Binding-site contacts:
Ligand atom O06 contacts residue TYR33 of chain 1.B at 2.8 Å (h-bond).
Ligand atom O09 contacts residue CYS48 of chain 1.B at 3.7 Å.
Ligand atom C05 contacts residue SER32 of chain 1.B at 3.6 Å.
Ligand atom N07 contacts residue LYS31 of chain 1.B at 3.7 Å.
Ligand atom C05 contacts residue TRP106 of chain 1.B at 3.3 Å (hydrophobic).
Ligand atom C04 contacts residue SER32 of chain 1.B at 4.0 Å.
Ligand atom C03 contacts residue TRP106 of chain 1.B at 3.6 Å (hydrophobic).
Ligand atom O09 contacts residue TRP47 of chain 1.B at 4.2 Å.
Ligand atom N10 contacts residue CYS48 of chain 1.B at 2.6 Å (h-bond).
Ligand atom O06 contacts residue SER32 of chain 1.B at 3.4 Å (h-bond).
Ligand atom C03 contacts residue TRP47 of chain 1.B at 4.0 Å (hydrophobic).
Ligand atom O09 contacts residue TRP106 of chain 1.B at 3.6 Å.
Ligand atom C08 contacts residue TRP47 of chain 1.B at 3.8 Å (hydrophobic).
Ligand atom C05 contacts residue ASP37 of chain 1.B at 4.3 Å.
Ligand atom C03 contacts residue ASP37 of chain 1.B at 3.8 Å.
Ligand atom N07 contacts residue TYR33 of chain 1.B at 4.1 Å.
Ligand atom N10 contacts residue TRP106 of chain 1.B at 3.7 Å.
Ligand atom O06 contacts residue TRP106 of chain 1.B at 3.6 Å.
Ligand atom C08 contacts residue TRP106 of chain 1.B at 3.5 Å (hydrophobic).
Ligand atom O06 contacts residue SER34 of chain 1.B at 3.8 Å.
Ligand atom C04 contacts residue TRP106 of chain 1.B at 3.4 Å (hydrophobic).
Ligand atom C02 contacts residue TRP101 of chain 1.B at 3.6 Å (hydrophobic).
Ligand atom C01 contacts residue TRP101 of chain 1.B at 3.5 Å (hydrophobic).
Ligand atom C01 contacts residue CYS48 of chain 1.B at 3.1 Å (hydrophobic).
Ligand atom C08 contacts residue LYS31 of chain 1.B at 4.1 Å.
Ligand atom O09 contacts residue LYS31 of chain 1.B at 3.8 Å.
Ligand atom C03 contacts residue CYS48 of chain 1.B at 3.5 Å (hydrophobic).
Ligand atom O09 contacts residue ASP143 of chain 1.B at 3.7 Å.
Ligand atom C04 contacts residue ASP37 of chain 1.B at 3.1 Å.
Ligand atom N07 contacts residue SER32 of chain 1.B at 3.9 Å.
Ligand atom N10 contacts residue TRP47 of chain 1.B at 3.6 Å.
Ligand atom N07 contacts residue TRP106 of chain 1.B at 3.3 Å.
Ligand atom C02 contacts residue CYS48 of chain 1.B at 3.6 Å (hydrophobic).
Ligand atom O09 contacts residue SER49 of chain 1.B at 3.7 Å.
Ligand atom C08 contacts residue CYS48 of chain 1.B at 3.6 Å (hydrophobic).
Ligand atom C01 contacts residue TRP47 of chain 1.B at 3.5 Å (hydrophobic).
Ligand atom N10 contacts residue SER49 of chain 1.B at 4.2 Å.
Ligand atom C05 contacts residue TYR33 of chain 1.B at 3.7 Å (hydrophobic).
Ligand atom C02 contacts residue TRP106 of chain 1.B at 3.7 Å (hydrophobic).
Ligand atom C02 contacts residue ASP37 of chain 1.B at 3.5 Å.

A small-molecule ligand and the protein it binds are described below.
Small molecule (SMILES): CCc1cc(=O)[nH]c(=O)[nH]1

Sequence of chain 1.B:
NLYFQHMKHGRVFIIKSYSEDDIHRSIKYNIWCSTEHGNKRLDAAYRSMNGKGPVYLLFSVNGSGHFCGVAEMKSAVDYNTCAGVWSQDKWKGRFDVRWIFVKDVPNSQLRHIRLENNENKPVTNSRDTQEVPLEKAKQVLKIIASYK